A protein and the small-molecule ligand that binds it are described below.
Small molecule (SMILES): Nc1ncnc2c1ncn2[C@@H]1O[C@H](CO[P](=O)(O)O[P](=O)(O)O[V](=O)(O)(O)O)[C@@H](O)[C@H]1O

Binding-site contacts:
Ligand atom O4G contacts residue HIS546 of chain 1.A at 2.9 Å (h-bond).
Ligand atom O1B contacts residue SER393 of chain 1.A at 3.5 Å (h-bond).
Ligand atom C6 contacts residue TYR362 of chain 1.A at 2.5 Å (hydrophobic).
Ligand atom O1G contacts residue GLN434 of chain 1.A at 2.6 Å (h-bond).
Ligand atom O4G contacts residue ALA519 of chain 1.B at 3.6 Å.
Ligand atom VG contacts residue MG1 of chain 1.E at 3.4 Å.
Ligand atom C8 contacts residue LEU490 of chain 1.B at 3.6 Å (hydrophobic).
Ligand atom C4 contacts residue TYR362 of chain 1.A at 3.2 Å (hydrophobic).
Ligand atom O2B contacts residue SER491 of chain 1.B at 2.5 Å (h-bond).
Ligand atom O2A contacts residue SER393 of chain 1.A at 3.5 Å (h-bond).
Ligand atom O2A contacts residue LYS392 of chain 1.A at 3.6 Å.
Ligand atom O2' contacts residue LEU490 of chain 1.B at 3.6 Å (h-bond).
Ligand atom O1G contacts residue MG1 of chain 1.E at 1.9 Å.
Ligand atom O3G contacts residue GLY492 of chain 1.B at 3.0 Å.
Ligand atom O3B contacts residue GLY389 of chain 1.A at 2.8 Å (h-bond).
Ligand atom C5 contacts residue TYR362 of chain 1.A at 2.6 Å (hydrophobic).
Ligand atom N3 contacts residue TYR362 of chain 1.A at 3.2 Å.
Ligand atom O2B contacts residue GLY492 of chain 1.B at 3.6 Å (h-bond).
Ligand atom O3' contacts residue GLU494 of chain 1.B at 3.6 Å (salt-bridge).
Ligand atom O3G contacts residue SER491 of chain 1.B at 3.6 Å (h-bond).
Ligand atom O5' contacts residue THR394 of chain 1.A at 3.5 Å (h-bond).
Ligand atom O1B contacts residue MG1 of chain 1.E at 2.5 Å.
Ligand atom O2G contacts residue MG1 of chain 1.E at 3.3 Å.
Ligand atom C2' contacts residue LEU490 of chain 1.B at 3.1 Å (hydrophobic).
Ligand atom N9 contacts residue LEU490 of chain 1.B at 3.6 Å.
Ligand atom N1 contacts residue TYR362 of chain 1.A at 2.6 Å.
Ligand atom N7 contacts residue TYR362 of chain 1.A at 3.0 Å.
Ligand atom O3' contacts residue SER491 of chain 1.B at 3.1 Å (h-bond).
Ligand atom O3' contacts residue GLY389 of chain 1.A at 3.5 Å.
Ligand atom O2A contacts residue GLY391 of chain 1.A at 3.1 Å.
Ligand atom O2A contacts residue THR394 of chain 1.A at 2.5 Å (h-bond).
Ligand atom O3A contacts residue GLY391 of chain 1.A at 3.3 Å (h-bond).
Ligand atom N6 contacts residue TYR362 of chain 1.A at 2.9 Å.
Ligand atom O2G contacts residue LYS392 of chain 1.A at 3.3 Å.
Ligand atom C5' contacts residue GLY389 of chain 1.A at 3.6 Å.
Ligand atom C5' contacts residue GLY391 of chain 1.A at 3.7 Å.
Ligand atom PA contacts residue GLY391 of chain 1.A at 3.6 Å.
Ligand atom C2 contacts residue TYR362 of chain 1.A at 2.9 Å (hydrophobic).
Ligand atom PA contacts residue THR394 of chain 1.A at 3.5 Å.
Ligand atom O3G contacts residue MG1 of chain 1.E at 3.6 Å.

Sequence of chain 1.B:
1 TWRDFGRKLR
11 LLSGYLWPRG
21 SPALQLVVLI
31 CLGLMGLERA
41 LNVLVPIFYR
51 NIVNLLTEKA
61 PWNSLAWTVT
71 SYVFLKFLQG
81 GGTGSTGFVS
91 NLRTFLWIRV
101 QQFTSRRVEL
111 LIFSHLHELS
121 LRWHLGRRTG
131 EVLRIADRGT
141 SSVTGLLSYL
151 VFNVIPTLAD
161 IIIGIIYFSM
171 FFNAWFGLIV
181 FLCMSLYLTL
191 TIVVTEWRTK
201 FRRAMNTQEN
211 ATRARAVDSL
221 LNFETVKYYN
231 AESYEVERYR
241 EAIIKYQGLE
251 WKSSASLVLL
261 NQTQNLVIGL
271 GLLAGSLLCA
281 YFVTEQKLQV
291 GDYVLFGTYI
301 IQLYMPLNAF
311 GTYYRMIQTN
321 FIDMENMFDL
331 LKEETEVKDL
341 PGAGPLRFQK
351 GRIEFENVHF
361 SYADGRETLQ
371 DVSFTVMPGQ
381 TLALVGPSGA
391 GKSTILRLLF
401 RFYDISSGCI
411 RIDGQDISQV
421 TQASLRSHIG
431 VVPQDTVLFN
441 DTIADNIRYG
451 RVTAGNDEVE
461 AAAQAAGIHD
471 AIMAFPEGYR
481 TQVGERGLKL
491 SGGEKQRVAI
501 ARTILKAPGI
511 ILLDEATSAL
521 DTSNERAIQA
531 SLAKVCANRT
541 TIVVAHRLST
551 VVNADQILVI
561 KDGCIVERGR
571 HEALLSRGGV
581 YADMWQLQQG

Sequence of chain 1.A:
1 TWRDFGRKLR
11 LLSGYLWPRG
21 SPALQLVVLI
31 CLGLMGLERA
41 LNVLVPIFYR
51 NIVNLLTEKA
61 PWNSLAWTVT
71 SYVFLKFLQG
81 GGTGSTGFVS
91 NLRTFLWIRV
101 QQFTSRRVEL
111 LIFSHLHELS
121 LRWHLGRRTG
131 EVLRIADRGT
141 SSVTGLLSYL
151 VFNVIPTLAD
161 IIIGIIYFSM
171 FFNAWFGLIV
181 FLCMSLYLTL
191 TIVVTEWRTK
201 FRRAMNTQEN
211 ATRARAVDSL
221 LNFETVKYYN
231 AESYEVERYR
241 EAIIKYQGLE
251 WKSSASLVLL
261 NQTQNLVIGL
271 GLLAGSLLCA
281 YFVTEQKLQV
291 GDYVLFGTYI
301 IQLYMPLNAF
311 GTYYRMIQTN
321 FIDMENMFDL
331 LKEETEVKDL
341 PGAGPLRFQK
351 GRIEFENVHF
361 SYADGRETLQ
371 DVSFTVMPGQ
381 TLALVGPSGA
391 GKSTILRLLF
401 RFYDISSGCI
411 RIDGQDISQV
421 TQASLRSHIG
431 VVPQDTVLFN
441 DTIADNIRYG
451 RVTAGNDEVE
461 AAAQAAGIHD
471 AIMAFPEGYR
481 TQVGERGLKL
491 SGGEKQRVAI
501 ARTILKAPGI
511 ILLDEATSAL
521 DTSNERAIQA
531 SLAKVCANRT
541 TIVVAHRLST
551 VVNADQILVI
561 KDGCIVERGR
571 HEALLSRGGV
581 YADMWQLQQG